Sequence of chain 1.E:
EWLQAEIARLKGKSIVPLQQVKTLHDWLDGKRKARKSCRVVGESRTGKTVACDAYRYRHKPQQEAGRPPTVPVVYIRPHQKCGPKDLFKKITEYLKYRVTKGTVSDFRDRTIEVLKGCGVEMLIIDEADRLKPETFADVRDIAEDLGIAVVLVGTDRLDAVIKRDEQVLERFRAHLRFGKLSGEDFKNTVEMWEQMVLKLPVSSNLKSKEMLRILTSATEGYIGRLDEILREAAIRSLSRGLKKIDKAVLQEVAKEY

The small molecule below binds the protein below.
Small molecule (SMILES): Nc1ncnc2c1ncn2[C@@H]1O[C@H](COP(=O)(O)OP(=O)(O)OP(O)(O)=S)[C@@H](O)[C@H]1O

Sequence of chain 1.F:
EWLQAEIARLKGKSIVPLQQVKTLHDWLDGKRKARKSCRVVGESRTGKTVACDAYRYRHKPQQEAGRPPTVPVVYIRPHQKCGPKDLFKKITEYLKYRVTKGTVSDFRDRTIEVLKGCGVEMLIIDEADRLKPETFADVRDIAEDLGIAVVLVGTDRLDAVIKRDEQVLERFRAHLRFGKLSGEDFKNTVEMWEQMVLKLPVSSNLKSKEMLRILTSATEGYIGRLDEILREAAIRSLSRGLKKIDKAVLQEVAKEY

Binding-site contacts:
Ligand atom O2B contacts residue THR67 of chain 1.F at 2.7 Å (h-bond).
Ligand atom O3A contacts residue THR64 of chain 1.F at 3.2 Å (h-bond).
Ligand atom O1A contacts residue THR67 of chain 1.F at 3.3 Å (h-bond).
Ligand atom C8 contacts residue ILE241 of chain 1.F at 3.3 Å (hydrophobic).
Ligand atom C2 contacts residue VAL34 of chain 1.F at 3.5 Å (hydrophobic).
Ligand atom O2G contacts residue GLN185 of chain 1.E at 3.5 Å (h-bond).
Ligand atom O4' contacts residue GLY242 of chain 1.F at 3.5 Å.
Ligand atom N3 contacts residue TRP211 of chain 1.F at 3.5 Å.
Ligand atom S1G contacts residue GLN185 of chain 1.E at 3.4 Å (h-bond).
Ligand atom N3 contacts residue SER32 of chain 1.F at 3.6 Å (h-bond).
Ligand atom O2' contacts residue ASP245 of chain 1.F at 2.4 Å (salt-bridge).
Ligand atom O3A contacts residue ARG63 of chain 1.F at 3.3 Å.
Ligand atom O3B contacts residue MG1 of chain 1.T at 3.5 Å.
Ligand atom O1B contacts residue LYS66 of chain 1.F at 3.4 Å (salt-bridge).
Ligand atom C6 contacts residue VAL34 of chain 1.F at 3.6 Å (hydrophobic).
Ligand atom O2A contacts residue MG1 of chain 1.T at 3.6 Å.
Ligand atom N6 contacts residue VAL34 of chain 1.F at 3.0 Å (h-bond).
Ligand atom O2G contacts residue SER62 of chain 1.F at 3.0 Å.
Ligand atom S1G contacts residue MG1 of chain 1.T at 2.5 Å.
Ligand atom PB contacts residue ARG63 of chain 1.F at 3.6 Å.
Ligand atom C2 contacts residue SER32 of chain 1.F at 2.9 Å.
Ligand atom O2A contacts residue THR67 of chain 1.F at 3.3 Å.
Ligand atom PG contacts residue MG1 of chain 1.T at 3.4 Å.
Ligand atom N7 contacts residue GLY65 of chain 1.F at 3.4 Å.
Ligand atom O3B contacts residue ARG63 of chain 1.F at 3.0 Å (salt-bridge).
Ligand atom O3G contacts residue GLN185 of chain 1.E at 3.5 Å (h-bond).
Ligand atom N1 contacts residue ILE33 of chain 1.F at 3.6 Å.
Ligand atom O2G contacts residue ARG63 of chain 1.F at 3.6 Å.
Ligand atom O2B contacts residue MG1 of chain 1.T at 2.2 Å.
Ligand atom O1A contacts residue LYS66 of chain 1.F at 2.9 Å (salt-bridge).
Ligand atom S1G contacts residue ARG189 of chain 1.E at 3.2 Å (salt-bridge).
Ligand atom N1 contacts residue SER32 of chain 1.F at 3.5 Å (h-bond).
Ligand atom PB contacts residue MG1 of chain 1.T at 3.4 Å.
Ligand atom N1 contacts residue VAL34 of chain 1.F at 2.7 Å (h-bond).
Ligand atom PG contacts residue GLN185 of chain 1.E at 3.6 Å.
Ligand atom O1B contacts residue THR64 of chain 1.F at 3.5 Å (h-bond).
Ligand atom O1B contacts residue ARG63 of chain 1.F at 3.4 Å (salt-bridge).
Ligand atom O1A contacts residue GLY65 of chain 1.F at 3.3 Å (h-bond).
Ligand atom O3G contacts residue MG1 of chain 1.T at 3.6 Å.
Ligand atom O3' contacts residue ASP245 of chain 1.F at 3.6 Å.